Sequence of chain 1.E:
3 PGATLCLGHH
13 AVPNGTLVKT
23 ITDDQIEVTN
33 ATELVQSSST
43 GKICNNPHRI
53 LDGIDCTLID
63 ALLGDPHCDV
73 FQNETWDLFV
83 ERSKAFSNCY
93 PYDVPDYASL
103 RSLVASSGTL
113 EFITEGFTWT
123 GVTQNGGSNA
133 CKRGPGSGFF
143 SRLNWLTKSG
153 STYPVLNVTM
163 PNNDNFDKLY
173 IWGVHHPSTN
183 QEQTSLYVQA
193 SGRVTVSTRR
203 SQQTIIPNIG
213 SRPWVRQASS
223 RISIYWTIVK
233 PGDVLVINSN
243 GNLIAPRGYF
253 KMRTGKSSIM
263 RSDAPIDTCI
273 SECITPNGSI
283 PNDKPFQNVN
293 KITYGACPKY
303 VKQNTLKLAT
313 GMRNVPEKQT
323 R

The protein below binds the small molecule below.
Small molecule (SMILES): CC(=O)N[C@H]1[C@H](O[C@H]2[C@H](O)[C@@H](NC(C)=O)CO[C@@H]2CO)O[C@H](CO)[C@@H](O)[C@@H]1O

Sequence of chain 1.F:
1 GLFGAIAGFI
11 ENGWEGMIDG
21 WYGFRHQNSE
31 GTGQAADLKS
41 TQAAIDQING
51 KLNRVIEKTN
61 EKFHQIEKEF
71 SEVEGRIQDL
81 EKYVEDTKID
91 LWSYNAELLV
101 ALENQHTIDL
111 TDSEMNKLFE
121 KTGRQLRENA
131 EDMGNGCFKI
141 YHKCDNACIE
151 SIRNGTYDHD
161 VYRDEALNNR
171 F

Binding-site contacts:
Ligand atom C8 contacts residue GLU69 of chain 1.F at 3.6 Å.
Ligand atom N2 contacts residue VAL291 of chain 1.E at 3.6 Å (h-bond).
Ligand atom C5 contacts residue ASN292 of chain 1.E at 3.9 Å.
Ligand atom C5 contacts residue ASN279 of chain 1.E at 3.7 Å.
Ligand atom C8 contacts residue LYS293 of chain 1.E at 3.9 Å.
Ligand atom O5 contacts residue ASN279 of chain 1.E at 2.4 Å (h-bond).
Ligand atom C3 contacts residue ASN279 of chain 1.E at 3.8 Å.
Ligand atom O7 contacts residue ASN279 of chain 1.E at 3.1 Å (h-bond).
Ligand atom O5 contacts residue ASN292 of chain 1.E at 3.7 Å.
Ligand atom C1 contacts residue ASN292 of chain 1.E at 4.0 Å.
Ligand atom C4 contacts residue ASN279 of chain 1.E at 4.2 Å.
Ligand atom C6 contacts residue ASN292 of chain 1.E at 4.0 Å.
Ligand atom C2 contacts residue VAL291 of chain 1.E at 3.9 Å (hydrophobic).
Ligand atom O5 contacts residue VAL291 of chain 1.E at 4.5 Å.
Ligand atom N2 contacts residue ASN279 of chain 1.E at 3.0 Å (h-bond).
Ligand atom C3 contacts residue VAL291 of chain 1.E at 4.1 Å (hydrophobic).
Ligand atom C8 contacts residue VAL291 of chain 1.E at 4.3 Å (hydrophobic).
Ligand atom C8 contacts residue SER39 of chain 1.E at 3.4 Å.
Ligand atom C7 contacts residue ASN279 of chain 1.E at 3.3 Å.
Ligand atom C1 contacts residue VAL291 of chain 1.E at 3.5 Å (hydrophobic).
Ligand atom C6 contacts residue GLU69 of chain 1.F at 4.4 Å.
Ligand atom C1 contacts residue ASN279 of chain 1.E at 1.4 Å.
Ligand atom C2 contacts residue ASN279 of chain 1.E at 2.5 Å.
Ligand atom C7 contacts residue VAL291 of chain 1.E at 4.4 Å (hydrophobic).